Sequence of chain 1.J:
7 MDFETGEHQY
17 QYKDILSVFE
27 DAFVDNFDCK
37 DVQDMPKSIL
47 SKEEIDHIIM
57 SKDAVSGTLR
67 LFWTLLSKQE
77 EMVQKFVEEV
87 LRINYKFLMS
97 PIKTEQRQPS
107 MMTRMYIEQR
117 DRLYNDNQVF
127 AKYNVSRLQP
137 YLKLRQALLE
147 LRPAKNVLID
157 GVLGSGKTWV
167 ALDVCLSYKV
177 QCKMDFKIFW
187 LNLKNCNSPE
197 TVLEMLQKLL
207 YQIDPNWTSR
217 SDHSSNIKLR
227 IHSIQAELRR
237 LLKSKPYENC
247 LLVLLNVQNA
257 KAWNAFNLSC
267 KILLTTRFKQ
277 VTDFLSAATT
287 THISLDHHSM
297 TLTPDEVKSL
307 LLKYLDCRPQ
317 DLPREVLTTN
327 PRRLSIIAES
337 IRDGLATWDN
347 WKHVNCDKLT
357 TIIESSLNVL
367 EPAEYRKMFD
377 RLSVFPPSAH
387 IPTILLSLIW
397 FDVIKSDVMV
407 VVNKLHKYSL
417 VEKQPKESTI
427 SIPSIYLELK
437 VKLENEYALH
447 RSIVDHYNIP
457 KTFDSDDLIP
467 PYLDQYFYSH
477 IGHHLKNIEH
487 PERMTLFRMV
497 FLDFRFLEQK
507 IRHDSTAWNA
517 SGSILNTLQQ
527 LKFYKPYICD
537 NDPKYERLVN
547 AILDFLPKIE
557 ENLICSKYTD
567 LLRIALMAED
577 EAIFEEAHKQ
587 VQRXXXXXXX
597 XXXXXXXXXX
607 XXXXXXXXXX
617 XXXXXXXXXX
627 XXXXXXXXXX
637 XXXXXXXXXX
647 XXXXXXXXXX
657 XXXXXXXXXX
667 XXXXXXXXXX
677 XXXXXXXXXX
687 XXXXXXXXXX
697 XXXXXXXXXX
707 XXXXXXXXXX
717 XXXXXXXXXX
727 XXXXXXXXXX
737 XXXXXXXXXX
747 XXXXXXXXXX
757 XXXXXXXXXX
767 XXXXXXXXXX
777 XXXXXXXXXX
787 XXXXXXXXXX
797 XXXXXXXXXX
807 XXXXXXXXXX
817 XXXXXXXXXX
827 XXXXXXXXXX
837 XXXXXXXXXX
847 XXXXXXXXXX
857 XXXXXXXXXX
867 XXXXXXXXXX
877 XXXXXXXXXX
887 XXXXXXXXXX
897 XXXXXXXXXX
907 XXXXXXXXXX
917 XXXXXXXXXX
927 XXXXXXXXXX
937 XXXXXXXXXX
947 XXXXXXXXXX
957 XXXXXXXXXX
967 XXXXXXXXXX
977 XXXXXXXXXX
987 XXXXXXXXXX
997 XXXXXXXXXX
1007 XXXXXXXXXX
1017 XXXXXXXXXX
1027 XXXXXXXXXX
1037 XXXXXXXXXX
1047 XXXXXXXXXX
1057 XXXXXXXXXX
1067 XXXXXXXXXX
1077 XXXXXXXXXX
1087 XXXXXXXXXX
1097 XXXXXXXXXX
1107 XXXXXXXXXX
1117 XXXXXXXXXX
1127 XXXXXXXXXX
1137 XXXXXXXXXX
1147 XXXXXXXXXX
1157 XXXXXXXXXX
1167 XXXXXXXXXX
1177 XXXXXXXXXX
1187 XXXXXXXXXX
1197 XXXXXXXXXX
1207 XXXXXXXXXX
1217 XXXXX

Binding-site contacts:
Ligand atom O3B contacts residue GLY160 of chain 1.J at 2.9 Å (h-bond).
Ligand atom O1B contacts residue THR164 of chain 1.J at 2.8 Å (h-bond).
Ligand atom O2B contacts residue LYS163 of chain 1.J at 3.0 Å.
Ligand atom PG contacts residue MG1 of chain 1.IA at 3.5 Å.
Ligand atom O3A contacts residue GLY160 of chain 1.J at 3.2 Å.
Ligand atom C1' contacts residue SER331 of chain 1.J at 3.1 Å.
Ligand atom O1A contacts residue THR164 of chain 1.J at 2.7 Å (h-bond).
Ligand atom N6 contacts residue ASN130 of chain 1.J at 3.0 Å.
Ligand atom N1 contacts residue ALA127 of chain 1.J at 3.2 Å.
Ligand atom O1A contacts residue LYS163 of chain 1.J at 2.8 Å (salt-bridge).
Ligand atom C2 contacts residue TYR310 of chain 1.J at 2.7 Å (hydrophobic).
Ligand atom O3G contacts residue LEU159 of chain 1.J at 3.5 Å.
Ligand atom N3 contacts residue TYR310 of chain 1.J at 2.7 Å (h-bond).
Ligand atom C2 contacts residue ALA127 of chain 1.J at 2.8 Å (hydrophobic).
Ligand atom PB contacts residue GLY162 of chain 1.J at 3.5 Å.
Ligand atom O1G contacts residue LYS163 of chain 1.J at 3.1 Å.
Ligand atom O2B contacts residue GLY160 of chain 1.J at 3.1 Å (h-bond).
Ligand atom PA contacts residue GLY162 of chain 1.J at 3.5 Å.
Ligand atom O3B contacts residue MG1 of chain 1.IA at 3.4 Å.
Ligand atom N3 contacts residue ALA127 of chain 1.J at 3.5 Å.
Ligand atom O1G contacts residue GLY160 of chain 1.J at 3.0 Å (h-bond).
Ligand atom O2B contacts residue SER161 of chain 1.J at 3.0 Å (h-bond).
Ligand atom O2A contacts residue MG1 of chain 1.IA at 3.2 Å.
Ligand atom PB contacts residue MG1 of chain 1.IA at 3.5 Å.
Ligand atom O2B contacts residue GLY162 of chain 1.J at 3.1 Å (h-bond).
Ligand atom O3A contacts residue GLY162 of chain 1.J at 2.9 Å (h-bond).
Ligand atom O3G contacts residue ARG273 of chain 1.J at 2.1 Å (salt-bridge).
Ligand atom PG contacts residue GLY160 of chain 1.J at 3.4 Å.
Ligand atom O2G contacts residue MG1 of chain 1.IA at 2.3 Å.
Ligand atom O1B contacts residue MG1 of chain 1.IA at 2.3 Å.
Ligand atom N7 contacts residue ARG133 of chain 1.J at 3.4 Å (salt-bridge).
Ligand atom O5' contacts residue TRP165 of chain 1.J at 3.6 Å.
Ligand atom O3' contacts residue SER331 of chain 1.J at 3.1 Å.
Ligand atom N3 contacts residue SER331 of chain 1.J at 3.5 Å (h-bond).
Ligand atom O1A contacts residue TRP165 of chain 1.J at 2.9 Å (h-bond).
Ligand atom PG contacts residue ARG273 of chain 1.J at 3.2 Å.
Ligand atom PB contacts residue GLY160 of chain 1.J at 3.4 Å.
Ligand atom O1A contacts residue GLY162 of chain 1.J at 2.8 Å.
Ligand atom N1 contacts residue ASN130 of chain 1.J at 3.5 Å.
Ligand atom O1G contacts residue LEU159 of chain 1.J at 3.3 Å.

A protein and the small-molecule ligand that binds it are described below.
Small molecule (SMILES): Nc1ncnc2c1ncn2[C@H]1C[C@H](O)[C@@H](CO[P](=O)(O)O[P](=O)(O)OP(=O)(O)O)O1